Sequence of chain 1.B:
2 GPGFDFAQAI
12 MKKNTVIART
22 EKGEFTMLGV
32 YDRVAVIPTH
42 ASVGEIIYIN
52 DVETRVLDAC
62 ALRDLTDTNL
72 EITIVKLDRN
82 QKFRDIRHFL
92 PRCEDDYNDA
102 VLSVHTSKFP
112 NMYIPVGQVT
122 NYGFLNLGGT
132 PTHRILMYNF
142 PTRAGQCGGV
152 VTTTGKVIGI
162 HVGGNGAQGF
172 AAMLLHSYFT

Binding-site contacts:
Ligand atom C14 contacts residue THR21 of chain 1.B at 4.5 Å.
Ligand atom S13 contacts residue ARG20 of chain 1.B at 3.6 Å (salt-bridge).
Ligand atom C11 contacts residue THR21 of chain 1.B at 4.3 Å.
Ligand atom C12 contacts residue TYR49 of chain 1.B at 3.7 Å (hydrophobic).
Ligand atom S13 contacts residue THR21 of chain 1.B at 3.9 Å.
Ligand atom S13 contacts residue TYR49 of chain 1.B at 3.9 Å.
Ligand atom C14 contacts residue ILE47 of chain 1.B at 3.3 Å (hydrophobic).
Ligand atom C11 contacts residue GLU22 of chain 1.B at 4.0 Å.
Ligand atom C12 contacts residue THR21 of chain 1.B at 3.8 Å.
Ligand atom N03 contacts residue GLU22 of chain 1.B at 4.3 Å.
Ligand atom S13 contacts residue ILE48 of chain 1.B at 4.0 Å.
Ligand atom C12 contacts residue GLU22 of chain 1.B at 4.0 Å.
Ligand atom S13 contacts residue GLU22 of chain 1.B at 4.1 Å.
Ligand atom O08 contacts residue GLU22 of chain 1.B at 4.3 Å.
Ligand atom C14 contacts residue GLU22 of chain 1.B at 4.1 Å.
Ligand atom C12 contacts residue ARG20 of chain 1.B at 4.1 Å.
Ligand atom C02 contacts residue GLU22 of chain 1.B at 4.4 Å.
Ligand atom S13 contacts residue ILE47 of chain 1.B at 3.1 Å (h-bond).
Ligand atom N15 contacts residue GLU22 of chain 1.B at 4.1 Å.

A protein and the small-molecule ligand that binds it are described below.
Small molecule (SMILES): O=C1CC[C@@H](NC(=O)c2cscn2)CN1